A small-molecule ligand and the protein it binds are described below.
Small molecule (SMILES): CC(C)c1nc2c(OCC3CCCCC3)nc(N)nc2[nH]1

Sequence of chain 1.A:
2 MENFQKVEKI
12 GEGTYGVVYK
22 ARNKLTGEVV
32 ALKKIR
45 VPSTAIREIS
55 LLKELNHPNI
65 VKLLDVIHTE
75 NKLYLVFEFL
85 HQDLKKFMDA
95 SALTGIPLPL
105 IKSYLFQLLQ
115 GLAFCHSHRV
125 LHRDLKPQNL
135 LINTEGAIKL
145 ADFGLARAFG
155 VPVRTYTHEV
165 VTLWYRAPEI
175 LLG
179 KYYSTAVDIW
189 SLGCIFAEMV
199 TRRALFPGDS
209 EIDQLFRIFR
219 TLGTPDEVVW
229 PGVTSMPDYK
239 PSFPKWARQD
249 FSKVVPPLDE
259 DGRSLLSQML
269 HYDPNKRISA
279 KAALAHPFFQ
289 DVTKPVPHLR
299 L

Binding-site contacts:
Ligand atom C6 contacts residue LEU135 of chain 1.A at 3.8 Å (hydrophobic).
Ligand atom N2 contacts residue PHE81 of chain 1.A at 3.7 Å.
Ligand atom C19 contacts residue LEU84 of chain 1.A at 3.5 Å (hydrophobic).
Ligand atom C4 contacts residue LEU84 of chain 1.A at 3.5 Å (hydrophobic).
Ligand atom C19 contacts residue PHE83 of chain 1.A at 3.6 Å (hydrophobic).
Ligand atom C17 contacts residue ILE11 of chain 1.A at 3.8 Å (hydrophobic).
Ligand atom C18 contacts residue LEU84 of chain 1.A at 3.9 Å (hydrophobic).
Ligand atom C18 contacts residue HIS85 of chain 1.A at 3.8 Å.
Ligand atom C10 contacts residue VAL19 of chain 1.A at 3.8 Å (hydrophobic).
Ligand atom N2 contacts residue GLU82 of chain 1.A at 2.6 Å (salt-bridge).
Ligand atom N3 contacts residue ALA32 of chain 1.A at 3.8 Å.
Ligand atom C15 contacts residue ASN133 of chain 1.A at 3.8 Å.
Ligand atom C2 contacts residue ALA32 of chain 1.A at 3.4 Å (hydrophobic).
Ligand atom N9 contacts residue PHE83 of chain 1.A at 3.7 Å.
Ligand atom C16 contacts residue ASP146 of chain 1.A at 3.7 Å.
Ligand atom C18 contacts residue GLN86 of chain 1.A at 3.6 Å.
Ligand atom C17 contacts residue LEU84 of chain 1.A at 3.9 Å (hydrophobic).
Ligand atom C8 contacts residue LEU84 of chain 1.A at 3.5 Å (hydrophobic).
Ligand atom C6 contacts residue LYS34 of chain 1.A at 3.6 Å.
Ligand atom N1 contacts residue LYS34 of chain 1.A at 3.2 Å (salt-bridge).
Ligand atom N2 contacts residue LEU135 of chain 1.A at 3.8 Å.
Ligand atom N2 contacts residue ALA32 of chain 1.A at 3.4 Å.
Ligand atom N7 contacts residue ILE11 of chain 1.A at 3.5 Å.
Ligand atom C16 contacts residue LYS34 of chain 1.A at 3.8 Å.
Ligand atom O6 contacts residue LYS34 of chain 1.A at 3.1 Å (salt-bridge).
Ligand atom C15 contacts residue GLN132 of chain 1.A at 3.5 Å.
Ligand atom C2 contacts residue LEU135 of chain 1.A at 3.3 Å (hydrophobic).
Ligand atom N3 contacts residue LEU135 of chain 1.A at 3.4 Å.
Ligand atom C8 contacts residue ILE11 of chain 1.A at 3.8 Å (hydrophobic).
Ligand atom C18 contacts residue ASP87 of chain 1.A at 3.8 Å.
Ligand atom N9 contacts residue LEU84 of chain 1.A at 2.6 Å (h-bond).
Ligand atom N1 contacts residue ALA32 of chain 1.A at 3.9 Å.
Ligand atom N1 contacts residue LEU135 of chain 1.A at 3.5 Å.
Ligand atom N3 contacts residue LEU84 of chain 1.A at 3.5 Å (h-bond).
Ligand atom C2 contacts residue GLU82 of chain 1.A at 3.7 Å.
Ligand atom N2 contacts residue VAL65 of chain 1.A at 3.5 Å.
Ligand atom C5 contacts residue LEU135 of chain 1.A at 3.8 Å (hydrophobic).
Ligand atom C19 contacts residue HIS85 of chain 1.A at 3.8 Å.
Ligand atom C4 contacts residue LEU135 of chain 1.A at 3.6 Å (hydrophobic).
Ligand atom C15 contacts residue ASP146 of chain 1.A at 3.9 Å.